Sequence of chain 1.G:
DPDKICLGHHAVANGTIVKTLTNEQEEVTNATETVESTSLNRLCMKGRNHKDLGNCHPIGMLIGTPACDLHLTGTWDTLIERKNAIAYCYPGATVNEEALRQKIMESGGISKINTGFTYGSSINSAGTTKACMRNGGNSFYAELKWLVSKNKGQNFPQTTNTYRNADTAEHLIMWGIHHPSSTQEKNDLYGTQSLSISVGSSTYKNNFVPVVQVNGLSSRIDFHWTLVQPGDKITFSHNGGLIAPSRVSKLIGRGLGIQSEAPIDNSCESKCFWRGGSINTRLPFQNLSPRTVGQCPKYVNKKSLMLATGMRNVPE

Sequence of chain 1.J:
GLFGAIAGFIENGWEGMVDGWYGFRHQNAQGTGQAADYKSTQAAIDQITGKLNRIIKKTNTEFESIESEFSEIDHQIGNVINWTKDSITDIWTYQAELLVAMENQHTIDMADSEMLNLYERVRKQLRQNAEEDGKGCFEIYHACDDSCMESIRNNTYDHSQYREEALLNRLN

Binding-site contacts:
Ligand atom C7 contacts residue ASN82 of chain 1.J at 3.7 Å.
Ligand atom O7 contacts residue HIS75 of chain 1.J at 4.4 Å.
Ligand atom C7 contacts residue ASN79 of chain 1.J at 3.5 Å.
Ligand atom O7 contacts residue GLU106 of chain 1.G at 3.7 Å.
Ligand atom C2 contacts residue ASN82 of chain 1.J at 2.5 Å.
Ligand atom N2 contacts residue ASN79 of chain 1.J at 4.4 Å.
Ligand atom N2 contacts residue ASN82 of chain 1.J at 2.9 Å (h-bond).
Ligand atom C8 contacts residue ASN79 of chain 1.J at 3.1 Å.
Ligand atom C3 contacts residue ASN82 of chain 1.J at 3.9 Å.
Ligand atom C8 contacts residue HIS75 of chain 1.J at 3.7 Å.
Ligand atom O5 contacts residue ASN82 of chain 1.J at 2.4 Å (h-bond).
Ligand atom C8 contacts residue GLY78 of chain 1.J at 4.4 Å.
Ligand atom C4 contacts residue ASN82 of chain 1.J at 4.4 Å.
Ligand atom O7 contacts residue ASN82 of chain 1.J at 4.2 Å.
Ligand atom C7 contacts residue HIS75 of chain 1.J at 4.4 Å.
Ligand atom C5 contacts residue ASN82 of chain 1.J at 3.7 Å.
Ligand atom O7 contacts residue ASN79 of chain 1.J at 3.5 Å (h-bond).
Ligand atom C1 contacts residue ASN82 of chain 1.J at 1.5 Å.

This small molecule binds to this protein.
Small molecule (SMILES): CC(=O)N[C@@H]1[C@@H](O)[C@H](O)[C@@H](CO)O[C@H]1O